Sequence of chain 1.A:
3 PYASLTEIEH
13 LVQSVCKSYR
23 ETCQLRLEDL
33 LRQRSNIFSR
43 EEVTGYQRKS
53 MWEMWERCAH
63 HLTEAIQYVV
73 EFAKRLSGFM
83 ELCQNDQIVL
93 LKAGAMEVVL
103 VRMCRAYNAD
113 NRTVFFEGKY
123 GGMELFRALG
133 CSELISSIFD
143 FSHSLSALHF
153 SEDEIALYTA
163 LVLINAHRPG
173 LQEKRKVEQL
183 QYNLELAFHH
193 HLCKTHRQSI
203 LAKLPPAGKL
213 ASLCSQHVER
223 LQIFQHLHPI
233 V

This protein binds this small molecule.
Small molecule (SMILES): COc1ccc(-c2c(-c3nc(CC(=O)NCC4CCOCC4)cs3)cnn2C(C)(C)C)cc1

Binding-site contacts:
Ligand atom C21 contacts residue PHE141 of chain 1.A at 3.2 Å (hydrophobic).
Ligand atom C17 contacts residue ILE140 of chain 1.A at 3.7 Å (hydrophobic).
Ligand atom N7 contacts residue MET105 of chain 1.A at 3.7 Å.
Ligand atom O20 contacts residue ILE140 of chain 1.A at 3.5 Å.
Ligand atom N2 contacts residue LEU64 of chain 1.A at 3.8 Å.
Ligand atom C8 contacts residue PHE118 of chain 1.A at 3.8 Å (hydrophobic).
Ligand atom N7 contacts residue PHE118 of chain 1.A at 3.7 Å.
Ligand atom C6 contacts residue MET105 of chain 1.A at 3.7 Å (hydrophobic).
Ligand atom C31 contacts residue ARG104 of chain 1.A at 4.0 Å.
Ligand atom O20 contacts residue SER144 of chain 1.A at 3.9 Å.
Ligand atom C13 contacts residue LEU131 of chain 1.A at 3.7 Å (hydrophobic).
Ligand atom C33 contacts residue TRP57 of chain 1.A at 3.4 Å (hydrophobic).
Ligand atom N7 contacts residue HIS63 of chain 1.A at 3.2 Å.
Ligand atom C15 contacts residue MET105 of chain 1.A at 3.8 Å (hydrophobic).
Ligand atom N2 contacts residue CYS60 of chain 1.A at 3.1 Å.
Ligand atom C32 contacts residue GLN26 of chain 1.A at 3.9 Å.
Ligand atom C18 contacts residue PHE128 of chain 1.A at 3.9 Å (hydrophobic).
Ligand atom C12 contacts residue CYS216 of chain 1.A at 4.0 Å (hydrophobic).
Ligand atom C21 contacts residue VAL116 of chain 1.A at 3.1 Å (hydrophobic).
Ligand atom C9 contacts residue PHE118 of chain 1.A at 3.7 Å (hydrophobic).
Ligand atom O25 contacts residue PHE118 of chain 1.A at 3.8 Å.
Ligand atom O25 contacts residue GLU119 of chain 1.A at 2.9 Å (salt-bridge).
Ligand atom O20 contacts residue VAL116 of chain 1.A at 3.8 Å.
Ligand atom C31 contacts residue MET105 of chain 1.A at 3.8 Å (hydrophobic).
Ligand atom S10 contacts residue PHE118 of chain 1.A at 3.7 Å.
Ligand atom C28 contacts residue LEU27 of chain 1.A at 3.8 Å (hydrophobic).
Ligand atom C22 contacts residue HIS63 of chain 1.A at 3.1 Å.
Ligand atom C3 contacts residue CYS60 of chain 1.A at 3.4 Å (hydrophobic).
Ligand atom C16 contacts residue ILE140 of chain 1.A at 3.9 Å (hydrophobic).
Ligand atom O30 contacts residue ARG104 of chain 1.A at 3.9 Å.
Ligand atom C16 contacts residue MET105 of chain 1.A at 3.9 Å (hydrophobic).
Ligand atom C19 contacts residue PHE128 of chain 1.A at 3.6 Å (hydrophobic).
Ligand atom C9 contacts residue PHE117 of chain 1.A at 3.7 Å (hydrophobic).
Ligand atom S10 contacts residue MET105 of chain 1.A at 3.9 Å.
Ligand atom C28 contacts residue GLN26 of chain 1.A at 3.9 Å.
Ligand atom C12 contacts residue ILE140 of chain 1.A at 3.8 Å (hydrophobic).
Ligand atom C8 contacts residue HIS63 of chain 1.A at 3.9 Å.
Ligand atom C6 contacts residue PHE118 of chain 1.A at 3.7 Å (hydrophobic).
Ligand atom C4 contacts residue MET105 of chain 1.A at 3.9 Å (hydrophobic).
Ligand atom C8 contacts residue MET105 of chain 1.A at 4.0 Å (hydrophobic).